Binding-site contacts:
Ligand atom O3P contacts residue TRP398 of chain 1.F at 2.7 Å (h-bond).
Ligand atom P2 contacts residue THR348 of chain 1.F at 3.5 Å.
Ligand atom O6 contacts residue THR348 of chain 1.F at 3.6 Å.
Ligand atom C6 contacts residue SER353 of chain 1.F at 3.7 Å.
Ligand atom O3 contacts residue GLY430 of chain 1.F at 3.3 Å.
Ligand atom O3 contacts residue ARG432 of chain 1.F at 2.8 Å (salt-bridge).
Ligand atom O1P contacts residue GLY434 of chain 1.F at 2.8 Å (h-bond).
Ligand atom O4 contacts residue TYR437 of chain 1.F at 2.8 Å (h-bond).
Ligand atom O3 contacts residue TRP398 of chain 1.F at 3.6 Å.
Ligand atom O5P contacts residue THR348 of chain 1.F at 3.6 Å (h-bond).
Ligand atom O6 contacts residue THR349 of chain 1.F at 3.1 Å (h-bond).
Ligand atom C3 contacts residue GLY434 of chain 1.F at 3.5 Å.
Ligand atom O6P contacts residue ARG352 of chain 1.F at 3.8 Å.
Ligand atom O6P contacts residue THR348 of chain 1.F at 2.5 Å (h-bond).
Ligand atom O2P contacts residue ARG405 of chain 1.F at 2.5 Å (salt-bridge).
Ligand atom O4P contacts residue SER353 of chain 1.F at 3.6 Å.
Ligand atom O4P contacts residue GLY436 of chain 1.F at 2.9 Å (h-bond).
Ligand atom P1 contacts residue ARG405 of chain 1.F at 3.6 Å.
Ligand atom O5P contacts residue SER435 of chain 1.F at 2.7 Å (h-bond).
Ligand atom O5P contacts residue THR350 of chain 1.F at 2.7 Å (h-bond).
Ligand atom O5 contacts residue LEU347 of chain 1.F at 3.8 Å.
Ligand atom C6 contacts residue THR438 of chain 1.F at 3.5 Å.
Ligand atom O4 contacts residue GLY434 of chain 1.F at 2.6 Å (h-bond).
Ligand atom P2 contacts residue SER353 of chain 1.F at 3.6 Å.
Ligand atom O5P contacts residue THR349 of chain 1.F at 3.3 Å (h-bond).
Ligand atom C5 contacts residue GLY434 of chain 1.F at 3.4 Å.
Ligand atom O4 contacts residue THR438 of chain 1.F at 3.5 Å (h-bond).
Ligand atom O4 contacts residue GLY436 of chain 1.F at 3.7 Å.
Ligand atom C3 contacts residue ARG432 of chain 1.F at 3.4 Å.
Ligand atom O4P contacts residue SER435 of chain 1.F at 3.7 Å.
Ligand atom O6P contacts residue SER353 of chain 1.F at 2.7 Å (h-bond).
Ligand atom O1P contacts residue PRO433 of chain 1.F at 3.7 Å.
Ligand atom P2 contacts residue SER435 of chain 1.F at 3.7 Å.
Ligand atom O2 contacts residue GLY430 of chain 1.F at 3.6 Å.
Ligand atom P2 contacts residue THR349 of chain 1.F at 3.7 Å.
Ligand atom C4 contacts residue GLY434 of chain 1.F at 3.3 Å.
Ligand atom O1 contacts residue GLY434 of chain 1.F at 3.7 Å.
Ligand atom O3P contacts residue ARG405 of chain 1.F at 2.8 Å (salt-bridge).
Ligand atom O2 contacts residue LEU347 of chain 1.F at 3.5 Å.
Ligand atom C6 contacts residue LEU347 of chain 1.F at 3.6 Å (hydrophobic).

Sequence of chain 1.F:
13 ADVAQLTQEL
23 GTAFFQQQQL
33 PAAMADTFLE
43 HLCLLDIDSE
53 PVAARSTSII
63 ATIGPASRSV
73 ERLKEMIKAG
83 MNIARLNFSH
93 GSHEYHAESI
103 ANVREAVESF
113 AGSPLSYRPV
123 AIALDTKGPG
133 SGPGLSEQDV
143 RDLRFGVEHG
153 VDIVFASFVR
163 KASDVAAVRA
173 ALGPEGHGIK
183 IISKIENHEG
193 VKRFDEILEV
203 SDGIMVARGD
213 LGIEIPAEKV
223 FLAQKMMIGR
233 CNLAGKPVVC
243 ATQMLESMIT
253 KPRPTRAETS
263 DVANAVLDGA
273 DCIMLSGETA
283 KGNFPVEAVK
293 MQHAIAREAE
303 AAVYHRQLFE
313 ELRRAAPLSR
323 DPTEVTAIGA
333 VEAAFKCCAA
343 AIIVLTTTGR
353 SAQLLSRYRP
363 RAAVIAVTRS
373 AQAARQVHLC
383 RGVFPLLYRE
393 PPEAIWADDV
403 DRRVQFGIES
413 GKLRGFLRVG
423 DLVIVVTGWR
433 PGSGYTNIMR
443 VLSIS

The protein below binds the small molecule below.
Small molecule (SMILES): O=P(O)(O)OC[C@H]1O[C@](O)(COP(=O)(O)O)[C@@H](O)[C@@H]1O